Sequence of chain 2.A:
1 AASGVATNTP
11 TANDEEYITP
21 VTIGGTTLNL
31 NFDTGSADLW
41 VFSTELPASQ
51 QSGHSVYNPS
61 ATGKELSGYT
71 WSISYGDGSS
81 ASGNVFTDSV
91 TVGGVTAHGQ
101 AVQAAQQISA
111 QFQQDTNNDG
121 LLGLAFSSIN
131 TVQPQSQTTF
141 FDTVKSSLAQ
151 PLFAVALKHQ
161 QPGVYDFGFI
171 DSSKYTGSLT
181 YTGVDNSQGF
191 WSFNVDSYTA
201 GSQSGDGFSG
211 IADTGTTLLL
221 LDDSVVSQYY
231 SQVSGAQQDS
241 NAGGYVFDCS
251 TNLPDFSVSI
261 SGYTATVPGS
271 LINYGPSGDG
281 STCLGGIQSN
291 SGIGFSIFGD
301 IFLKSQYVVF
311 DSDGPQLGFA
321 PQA

Sequence of chain 1.A:
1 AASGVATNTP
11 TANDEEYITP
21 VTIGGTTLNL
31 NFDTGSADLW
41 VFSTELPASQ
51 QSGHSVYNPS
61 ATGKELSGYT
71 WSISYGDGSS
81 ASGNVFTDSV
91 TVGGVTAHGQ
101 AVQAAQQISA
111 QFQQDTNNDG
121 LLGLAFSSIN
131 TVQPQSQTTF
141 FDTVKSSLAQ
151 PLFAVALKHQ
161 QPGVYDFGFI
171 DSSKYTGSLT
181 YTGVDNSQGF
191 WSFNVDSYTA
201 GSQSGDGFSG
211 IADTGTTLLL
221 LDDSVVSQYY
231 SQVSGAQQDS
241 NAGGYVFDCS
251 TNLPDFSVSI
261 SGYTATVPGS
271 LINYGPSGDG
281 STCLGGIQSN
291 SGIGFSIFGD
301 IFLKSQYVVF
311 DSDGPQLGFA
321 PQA

This small molecule binds to this protein.
Small molecule (SMILES): CCOC(=O)C[C@H](O)[C@H](CC(C)C)NC(=O)[C@@H](NC(=O)[C@@H](NC(=O)CC(C)C)C(C)C)C(C)C

Binding-site contacts:
Ligand atom CA contacts residue GLU15 of chain 1.A at 3.7 Å.
Ligand atom O contacts residue TYR75 of chain 1.A at 3.8 Å.
Ligand atom N contacts residue ASP77 of chain 1.A at 2.7 Å (salt-bridge).
Ligand atom CA contacts residue ASP77 of chain 1.A at 3.4 Å.
Ligand atom C contacts residue THR217 of chain 1.A at 3.6 Å.
Ligand atom CH contacts residue ASP213 of chain 1.A at 3.4 Å.
Ligand atom C contacts residue ASP77 of chain 1.A at 3.5 Å.
Ligand atom O contacts residue GLY76 of chain 1.A at 3.2 Å (h-bond).
Ligand atom CG2 contacts residue GLY215 of chain 1.A at 3.6 Å.
Ligand atom CA contacts residue THR217 of chain 1.A at 3.8 Å.
Ligand atom N contacts residue GLY215 of chain 1.A at 3.1 Å (h-bond).
Ligand atom OXT contacts residue ASP213 of chain 1.A at 3.6 Å.
Ligand atom C10 contacts residue ILE211 of chain 1.A at 3.8 Å (hydrophobic).
Ligand atom CB contacts residue GLY215 of chain 1.A at 3.3 Å.
Ligand atom CD2 contacts residue TYR75 of chain 1.A at 3.6 Å (hydrophobic).
Ligand atom OH contacts residue ASP213 of chain 1.A at 2.6 Å (salt-bridge).
Ligand atom O contacts residue THR216 of chain 1.A at 3.5 Å.
Ligand atom CA contacts residue THR216 of chain 1.A at 3.6 Å.
Ligand atom CG2 contacts residue THR217 of chain 1.A at 3.2 Å.
Ligand atom O contacts residue THR217 of chain 1.A at 3.0 Å (h-bond).
Ligand atom CD1 contacts residue ASN31 of chain 1.A at 3.4 Å.
Ligand atom CB contacts residue ASP77 of chain 1.A at 3.6 Å.
Ligand atom OXT contacts residue GLY35 of chain 1.A at 3.4 Å (h-bond).
Ligand atom CG1 contacts residue THR216 of chain 1.A at 3.6 Å.
Ligand atom CM contacts residue THR216 of chain 1.A at 3.8 Å.
Ligand atom O contacts residue ASP77 of chain 1.A at 3.2 Å (salt-bridge).
Ligand atom CA contacts residue THR217 of chain 1.A at 3.4 Å.
Ligand atom CB contacts residue ASP33 of chain 1.A at 3.6 Å.
Ligand atom CG2 contacts residue LEU218 of chain 1.A at 3.8 Å (hydrophobic).
Ligand atom CG contacts residue GLY215 of chain 1.A at 3.6 Å.
Ligand atom CM contacts residue ASP213 of chain 1.A at 3.2 Å.
Ligand atom CA contacts residue GLY215 of chain 1.A at 3.7 Å.
Ligand atom OH contacts residue ASP33 of chain 1.A at 2.5 Å (salt-bridge).
Ligand atom C10 contacts residue PHE190 of chain 1.A at 3.6 Å (hydrophobic).
Ligand atom O contacts residue GLY76 of chain 1.A at 3.2 Å (h-bond).
Ligand atom N contacts residue THR217 of chain 1.A at 2.8 Å (h-bond).
Ligand atom N contacts residue THR216 of chain 1.A at 3.6 Å (h-bond).
Ligand atom CH contacts residue ASP33 of chain 1.A at 3.4 Å.
Ligand atom OH contacts residue GLY215 of chain 1.A at 3.6 Å.
Ligand atom O contacts residue TYR75 of chain 1.A at 3.6 Å.